Sequence of chain 1.B:
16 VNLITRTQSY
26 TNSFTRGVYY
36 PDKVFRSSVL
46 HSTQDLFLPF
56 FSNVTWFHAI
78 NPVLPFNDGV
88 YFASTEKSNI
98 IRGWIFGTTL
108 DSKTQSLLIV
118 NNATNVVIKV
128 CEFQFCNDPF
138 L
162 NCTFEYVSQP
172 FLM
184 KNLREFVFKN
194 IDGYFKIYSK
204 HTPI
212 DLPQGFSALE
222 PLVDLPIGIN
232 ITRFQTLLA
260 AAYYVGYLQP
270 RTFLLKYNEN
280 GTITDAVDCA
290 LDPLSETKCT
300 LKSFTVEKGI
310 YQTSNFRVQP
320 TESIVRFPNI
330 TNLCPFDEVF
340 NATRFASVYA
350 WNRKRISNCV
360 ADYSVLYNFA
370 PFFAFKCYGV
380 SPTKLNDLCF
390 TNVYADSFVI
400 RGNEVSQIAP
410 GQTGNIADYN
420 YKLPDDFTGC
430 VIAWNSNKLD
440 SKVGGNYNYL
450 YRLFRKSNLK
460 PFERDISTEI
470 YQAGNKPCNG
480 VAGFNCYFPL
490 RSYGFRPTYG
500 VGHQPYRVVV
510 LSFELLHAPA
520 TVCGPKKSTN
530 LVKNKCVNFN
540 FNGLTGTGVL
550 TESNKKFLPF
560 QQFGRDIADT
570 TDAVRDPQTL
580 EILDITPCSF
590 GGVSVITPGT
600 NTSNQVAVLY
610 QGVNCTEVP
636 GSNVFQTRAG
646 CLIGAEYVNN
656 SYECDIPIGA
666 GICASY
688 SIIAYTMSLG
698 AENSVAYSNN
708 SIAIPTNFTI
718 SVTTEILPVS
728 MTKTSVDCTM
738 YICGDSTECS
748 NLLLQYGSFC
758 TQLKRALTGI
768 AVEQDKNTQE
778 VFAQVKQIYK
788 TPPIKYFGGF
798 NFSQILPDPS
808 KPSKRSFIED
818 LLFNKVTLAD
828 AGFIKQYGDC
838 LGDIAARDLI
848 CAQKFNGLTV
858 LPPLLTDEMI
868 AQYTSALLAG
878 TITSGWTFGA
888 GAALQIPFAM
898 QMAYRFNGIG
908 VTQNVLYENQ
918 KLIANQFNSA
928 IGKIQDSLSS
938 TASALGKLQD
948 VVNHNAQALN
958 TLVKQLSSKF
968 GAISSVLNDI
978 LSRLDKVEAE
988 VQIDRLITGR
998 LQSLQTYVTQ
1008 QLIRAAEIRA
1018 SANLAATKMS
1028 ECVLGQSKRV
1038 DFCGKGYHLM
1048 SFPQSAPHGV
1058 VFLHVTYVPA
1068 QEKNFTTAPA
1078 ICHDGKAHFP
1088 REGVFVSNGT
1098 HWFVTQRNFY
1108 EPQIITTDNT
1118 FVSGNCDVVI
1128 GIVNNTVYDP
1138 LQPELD

Binding-site contacts:
Ligand atom C2 contacts residue ASN340 of chain 1.B at 2.5 Å.
Ligand atom O6 contacts residue THR342 of chain 1.B at 4.1 Å.
Ligand atom C5 contacts residue ASN340 of chain 1.B at 3.7 Å.
Ligand atom O5 contacts residue ASN340 of chain 1.B at 2.4 Å (h-bond).
Ligand atom N2 contacts residue ASN340 of chain 1.B at 2.9 Å (h-bond).
Ligand atom C7 contacts residue ASN340 of chain 1.B at 3.6 Å.
Ligand atom C3 contacts residue ASN340 of chain 1.B at 3.8 Å.
Ligand atom C4 contacts residue ASN340 of chain 1.B at 4.2 Å.
Ligand atom O7 contacts residue ASN340 of chain 1.B at 3.8 Å.
Ligand atom C1 contacts residue ASN340 of chain 1.B at 1.4 Å.

This protein binds this small molecule.
Small molecule (SMILES): CC(=O)N[C@@H]1[C@@H](O)[C@H](O)[C@@H](CO)O[C@H]1O